Sequence of chain 1.E:
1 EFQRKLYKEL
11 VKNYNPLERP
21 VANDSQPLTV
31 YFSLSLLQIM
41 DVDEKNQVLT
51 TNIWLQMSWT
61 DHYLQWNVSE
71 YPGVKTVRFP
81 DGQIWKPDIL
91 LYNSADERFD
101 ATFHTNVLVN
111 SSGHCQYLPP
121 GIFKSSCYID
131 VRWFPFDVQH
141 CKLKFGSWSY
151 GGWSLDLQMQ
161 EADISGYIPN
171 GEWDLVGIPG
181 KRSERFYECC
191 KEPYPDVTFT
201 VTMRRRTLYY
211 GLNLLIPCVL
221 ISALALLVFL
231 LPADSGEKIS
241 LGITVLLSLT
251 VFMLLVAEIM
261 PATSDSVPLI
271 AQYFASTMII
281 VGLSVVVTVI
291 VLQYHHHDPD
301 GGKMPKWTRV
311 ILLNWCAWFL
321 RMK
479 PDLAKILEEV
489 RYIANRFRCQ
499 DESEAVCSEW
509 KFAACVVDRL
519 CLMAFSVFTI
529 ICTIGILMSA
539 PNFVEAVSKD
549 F

The protein below binds the small molecule below.
Small molecule (SMILES): CC(=O)N[C@@H]1[C@@H](O)[C@H](O)[C@@H](CO)O[C@H]1O

Binding-site contacts:
Ligand atom N2 contacts residue ASN67 of chain 1.E at 2.9 Å (h-bond).
Ligand atom O5 contacts residue GLU70 of chain 1.E at 3.7 Å.
Ligand atom C2 contacts residue GLU70 of chain 1.E at 4.4 Å.
Ligand atom C3 contacts residue ASN67 of chain 1.E at 3.8 Å.
Ligand atom C1 contacts residue ASN67 of chain 1.E at 1.4 Å.
Ligand atom C8 contacts residue ASN67 of chain 1.E at 3.8 Å.
Ligand atom C7 contacts residue ASN67 of chain 1.E at 3.5 Å.
Ligand atom C5 contacts residue ASN67 of chain 1.E at 3.6 Å.
Ligand atom O5 contacts residue SER69 of chain 1.E at 2.7 Å (h-bond).
Ligand atom C1 contacts residue SER69 of chain 1.E at 3.1 Å.
Ligand atom C5 contacts residue SER69 of chain 1.E at 3.3 Å.
Ligand atom C4 contacts residue ASN67 of chain 1.E at 4.2 Å.
Ligand atom O7 contacts residue ASN67 of chain 1.E at 4.5 Å.
Ligand atom C2 contacts residue ASN67 of chain 1.E at 2.4 Å.
Ligand atom O5 contacts residue ASN67 of chain 1.E at 2.3 Å (h-bond).
Ligand atom C6 contacts residue SER69 of chain 1.E at 3.7 Å.
Ligand atom C1 contacts residue GLU70 of chain 1.E at 3.9 Å.